The small molecule below binds the protein below.
Small molecule (SMILES): CC(=O)N[C@@H]1[C@@H](O)[C@H](O)[C@@H](CO)O[C@H]1O

Binding-site contacts:
Ligand atom C5 contacts residue THR66 of chain 1.A at 4.0 Å.
Ligand atom C4 contacts residue ASN64 of chain 1.A at 4.2 Å.
Ligand atom O5 contacts residue GLU67 of chain 1.A at 3.8 Å.
Ligand atom C6 contacts residue GLN43 of chain 1.B at 3.9 Å.
Ligand atom C1 contacts residue ASN64 of chain 1.A at 1.4 Å.
Ligand atom C5 contacts residue ASN64 of chain 1.A at 3.8 Å.
Ligand atom O5 contacts residue GLN43 of chain 1.B at 4.0 Å.
Ligand atom C2 contacts residue ASN64 of chain 1.A at 2.4 Å.
Ligand atom C5 contacts residue GLN43 of chain 1.B at 4.1 Å.
Ligand atom O6 contacts residue GLU67 of chain 1.A at 2.7 Å (salt-bridge).
Ligand atom O5 contacts residue ASN64 of chain 1.A at 2.4 Å (h-bond).
Ligand atom O6 contacts residue GLN43 of chain 1.B at 3.7 Å.
Ligand atom O7 contacts residue GLY126 of chain 1.A at 3.9 Å.
Ligand atom O5 contacts residue THR66 of chain 1.A at 3.5 Å (h-bond).
Ligand atom N2 contacts residue ASN64 of chain 1.A at 2.8 Å (h-bond).
Ligand atom C5 contacts residue GLU67 of chain 1.A at 4.4 Å.
Ligand atom O4 contacts residue GLN47 of chain 1.B at 4.3 Å.
Ligand atom C7 contacts residue ASN64 of chain 1.A at 3.8 Å.
Ligand atom C6 contacts residue GLU67 of chain 1.A at 4.0 Å.
Ligand atom C1 contacts residue THR66 of chain 1.A at 3.5 Å.
Ligand atom C3 contacts residue ASN64 of chain 1.A at 3.7 Å.

Sequence of chain 1.A:
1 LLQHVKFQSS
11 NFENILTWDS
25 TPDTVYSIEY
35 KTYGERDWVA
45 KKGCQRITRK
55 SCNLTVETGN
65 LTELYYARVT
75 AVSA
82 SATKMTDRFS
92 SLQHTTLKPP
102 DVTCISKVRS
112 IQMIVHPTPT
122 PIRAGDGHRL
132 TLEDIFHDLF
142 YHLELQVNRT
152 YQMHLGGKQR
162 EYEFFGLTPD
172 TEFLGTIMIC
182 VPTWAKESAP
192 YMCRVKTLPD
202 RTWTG

Sequence of chain 1.B:
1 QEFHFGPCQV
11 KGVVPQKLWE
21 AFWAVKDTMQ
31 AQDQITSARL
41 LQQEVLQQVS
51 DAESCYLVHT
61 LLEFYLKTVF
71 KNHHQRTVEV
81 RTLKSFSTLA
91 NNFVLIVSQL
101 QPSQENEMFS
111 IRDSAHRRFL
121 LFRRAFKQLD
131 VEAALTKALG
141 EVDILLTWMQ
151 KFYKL